Binding-site contacts:
Ligand atom O1 contacts residue ASN252 of chain 1.VA at 4.2 Å.
Ligand atom O4 contacts residue TRP285 of chain 1.TA at 3.2 Å.
Ligand atom C1 contacts residue TRP285 of chain 1.TA at 3.5 Å (hydrophobic).
Ligand atom O2 contacts residue ASN252 of chain 1.VA at 3.1 Å (h-bond).
Ligand atom O2 contacts residue TRP285 of chain 1.TA at 4.3 Å.
Ligand atom O2 contacts residue VAL255 of chain 1.VA at 3.9 Å.
Ligand atom C2 contacts residue ASN252 of chain 1.VA at 4.4 Å.
Ligand atom C4 contacts residue TRP285 of chain 1.TA at 4.0 Å (hydrophobic).
Ligand atom O6 contacts residue TRP285 of chain 1.TA at 3.2 Å (h-bond).
Ligand atom C3 contacts residue TRP285 of chain 1.TA at 4.0 Å (hydrophobic).
Ligand atom C2 contacts residue TRP285 of chain 1.TA at 3.5 Å (hydrophobic).
Ligand atom C5 contacts residue TRP285 of chain 1.TA at 3.7 Å (hydrophobic).
Ligand atom O1 contacts residue VAL255 of chain 1.VA at 4.0 Å.
Ligand atom O1 contacts residue TRP285 of chain 1.TA at 3.1 Å.
Ligand atom O3 contacts residue TRP285 of chain 1.TA at 3.9 Å.
Ligand atom O5 contacts residue TRP285 of chain 1.TA at 3.1 Å (h-bond).
Ligand atom C6 contacts residue TRP285 of chain 1.TA at 3.4 Å (hydrophobic).
Ligand atom O1 contacts residue ALA254 of chain 1.VA at 4.3 Å.

Sequence of chain 1.VA:
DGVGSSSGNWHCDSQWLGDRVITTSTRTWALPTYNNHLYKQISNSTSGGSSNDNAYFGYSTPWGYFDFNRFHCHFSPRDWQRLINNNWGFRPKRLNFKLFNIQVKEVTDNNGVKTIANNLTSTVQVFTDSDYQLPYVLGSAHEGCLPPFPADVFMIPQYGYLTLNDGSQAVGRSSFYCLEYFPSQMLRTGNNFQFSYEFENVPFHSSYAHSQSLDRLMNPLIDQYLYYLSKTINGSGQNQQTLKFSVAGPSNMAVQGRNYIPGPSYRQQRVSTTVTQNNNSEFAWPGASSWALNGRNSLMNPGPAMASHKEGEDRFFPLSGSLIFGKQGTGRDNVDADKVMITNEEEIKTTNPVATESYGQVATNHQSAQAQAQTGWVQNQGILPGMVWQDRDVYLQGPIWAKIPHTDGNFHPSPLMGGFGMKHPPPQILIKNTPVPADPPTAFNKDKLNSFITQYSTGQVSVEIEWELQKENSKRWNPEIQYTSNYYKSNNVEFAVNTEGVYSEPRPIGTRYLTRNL

Sequence of chain 1.TA:
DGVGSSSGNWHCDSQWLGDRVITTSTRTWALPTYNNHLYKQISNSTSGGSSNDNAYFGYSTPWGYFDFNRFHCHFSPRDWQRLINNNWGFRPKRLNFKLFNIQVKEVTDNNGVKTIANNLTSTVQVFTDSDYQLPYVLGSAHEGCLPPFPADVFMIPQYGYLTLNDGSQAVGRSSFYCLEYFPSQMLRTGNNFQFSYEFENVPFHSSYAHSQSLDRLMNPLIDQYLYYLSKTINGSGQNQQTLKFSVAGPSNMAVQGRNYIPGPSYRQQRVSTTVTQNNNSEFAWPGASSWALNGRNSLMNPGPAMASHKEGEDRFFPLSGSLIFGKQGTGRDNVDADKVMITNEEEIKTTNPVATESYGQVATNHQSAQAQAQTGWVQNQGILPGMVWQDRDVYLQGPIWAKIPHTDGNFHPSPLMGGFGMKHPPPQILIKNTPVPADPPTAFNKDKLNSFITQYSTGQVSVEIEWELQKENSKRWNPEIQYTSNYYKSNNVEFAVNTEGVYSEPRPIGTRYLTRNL

This small molecule binds to this protein.
Small molecule (SMILES): OC[C@H]1O[C@@H](O)[C@H](O)[C@@H](O)[C@H]1O